Binding-site contacts:
Ligand atom C1 contacts residue GLN495 of chain 1.B at 4.1 Å.
Ligand atom C3 contacts residue ASN492 of chain 1.B at 3.8 Å.
Ligand atom O6 contacts residue GLN489 of chain 1.B at 4.5 Å.
Ligand atom C7 contacts residue ASN492 of chain 1.B at 3.2 Å.
Ligand atom C8 contacts residue HIS516 of chain 1.B at 4.4 Å.
Ligand atom C5 contacts residue ASN492 of chain 1.B at 3.7 Å.
Ligand atom O5 contacts residue GLN495 of chain 1.B at 4.3 Å.
Ligand atom C1 contacts residue SER494 of chain 1.B at 3.9 Å.
Ligand atom C4 contacts residue ASN492 of chain 1.B at 4.3 Å.
Ligand atom C1 contacts residue ASN492 of chain 1.B at 1.5 Å.
Ligand atom C8 contacts residue SER494 of chain 1.B at 3.8 Å.
Ligand atom C7 contacts residue SER494 of chain 1.B at 3.9 Å.
Ligand atom C3 contacts residue SER494 of chain 1.B at 4.1 Å.
Ligand atom O7 contacts residue HIS516 of chain 1.B at 4.2 Å.
Ligand atom O5 contacts residue ASN492 of chain 1.B at 2.4 Å (h-bond).
Ligand atom C8 contacts residue ASN492 of chain 1.B at 3.7 Å.
Ligand atom C2 contacts residue SER494 of chain 1.B at 3.8 Å.
Ligand atom C2 contacts residue ASN492 of chain 1.B at 2.5 Å.
Ligand atom N2 contacts residue ASN492 of chain 1.B at 2.8 Å (h-bond).
Ligand atom O7 contacts residue ASN492 of chain 1.B at 3.4 Å (h-bond).
Ligand atom N2 contacts residue SER494 of chain 1.B at 3.0 Å (h-bond).

This protein binds this small molecule.
Small molecule (SMILES): CC(=O)N[C@@H]1[C@@H](O)[C@H](O)[C@@H](CO)O[C@H]1O

Sequence of chain 1.B:
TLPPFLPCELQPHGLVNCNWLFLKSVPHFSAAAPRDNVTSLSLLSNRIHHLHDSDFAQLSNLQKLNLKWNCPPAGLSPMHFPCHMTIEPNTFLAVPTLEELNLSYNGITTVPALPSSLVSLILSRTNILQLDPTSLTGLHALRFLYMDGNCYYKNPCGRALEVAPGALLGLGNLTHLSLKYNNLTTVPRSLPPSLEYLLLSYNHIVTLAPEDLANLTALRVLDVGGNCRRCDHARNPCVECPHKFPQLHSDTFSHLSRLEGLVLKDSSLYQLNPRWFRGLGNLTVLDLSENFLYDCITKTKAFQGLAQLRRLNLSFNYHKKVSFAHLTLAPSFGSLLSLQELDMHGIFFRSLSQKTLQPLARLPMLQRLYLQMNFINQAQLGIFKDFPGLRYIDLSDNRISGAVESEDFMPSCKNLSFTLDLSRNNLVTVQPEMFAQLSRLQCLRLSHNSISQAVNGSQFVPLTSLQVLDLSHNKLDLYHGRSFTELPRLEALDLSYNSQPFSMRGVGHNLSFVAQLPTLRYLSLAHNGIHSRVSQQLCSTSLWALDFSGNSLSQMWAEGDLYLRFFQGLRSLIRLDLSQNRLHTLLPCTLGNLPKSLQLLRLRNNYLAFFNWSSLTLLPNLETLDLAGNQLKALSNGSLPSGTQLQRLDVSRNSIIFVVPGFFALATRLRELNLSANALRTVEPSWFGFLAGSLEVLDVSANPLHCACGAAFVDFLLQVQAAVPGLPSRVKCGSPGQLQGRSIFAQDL